Binding-site contacts:
Ligand atom O5 contacts residue GLU221 of chain 1.B at 3.1 Å (salt-bridge).
Ligand atom C6 contacts residue ASP86 of chain 1.B at 3.6 Å.
Ligand atom O3 contacts residue GLN222 of chain 1.B at 3.3 Å (h-bond).
Ligand atom O6 contacts residue ASP86 of chain 1.B at 2.7 Å (salt-bridge).
Ligand atom C6 contacts residue GLN222 of chain 1.B at 3.7 Å.
Ligand atom C2 contacts residue ASP136 of chain 1.B at 3.3 Å.
Ligand atom C6 contacts residue ASP136 of chain 1.B at 3.6 Å.
Ligand atom O2 contacts residue GLY105 of chain 1.B at 3.7 Å.
Ligand atom O4 contacts residue GLY106 of chain 1.B at 3.3 Å (h-bond).
Ligand atom O2 contacts residue ASP136 of chain 1.B at 2.6 Å (salt-bridge).
Ligand atom C4 contacts residue GLN222 of chain 1.B at 3.5 Å.
Ligand atom O4 contacts residue GLU221 of chain 1.B at 3.3 Å (salt-bridge).
Ligand atom O6 contacts residue ALA85 of chain 1.B at 3.6 Å.
Ligand atom O2 contacts residue ASN83 of chain 1.B at 3.2 Å (h-bond).
Ligand atom C4 contacts residue ASP86 of chain 1.B at 3.4 Å.
Ligand atom O4 contacts residue ASN138 of chain 1.B at 3.0 Å (h-bond).
Ligand atom O6 contacts residue GLY220 of chain 1.B at 3.1 Å (h-bond).
Ligand atom C5 contacts residue GLU221 of chain 1.B at 3.4 Å.
Ligand atom O4 contacts residue ASP86 of chain 1.B at 2.5 Å (salt-bridge).
Ligand atom C2 contacts residue ASN83 of chain 1.B at 3.4 Å.
Ligand atom O5 contacts residue SER137 of chain 1.B at 3.8 Å.
Ligand atom C1 contacts residue ASP136 of chain 1.B at 3.7 Å.
Ligand atom C1 contacts residue GLN222 of chain 1.B at 3.6 Å.
Ligand atom C6 contacts residue GLU221 of chain 1.B at 3.2 Å.
Ligand atom O2 contacts residue ALA134 of chain 1.B at 3.4 Å.
Ligand atom O3 contacts residue GLY105 of chain 1.B at 3.8 Å.
Ligand atom C2 contacts residue GLN222 of chain 1.B at 3.4 Å.
Ligand atom O6 contacts residue GLN222 of chain 1.B at 3.1 Å (h-bond).
Ligand atom C6 contacts residue PHE132 of chain 1.B at 3.5 Å (hydrophobic).
Ligand atom O6 contacts residue GLU221 of chain 1.B at 3.1 Å (salt-bridge).
Ligand atom O2 contacts residue SER137 of chain 1.B at 2.8 Å (h-bond).
Ligand atom O4 contacts residue GLN222 of chain 1.B at 2.6 Å (h-bond).
Ligand atom O4 contacts residue ALA134 of chain 1.B at 3.7 Å.
Ligand atom O3 contacts residue PHE132 of chain 1.B at 3.5 Å.
Ligand atom C5 contacts residue PHE132 of chain 1.B at 3.6 Å (hydrophobic).
Ligand atom C4 contacts residue GLY106 of chain 1.B at 3.6 Å.
Ligand atom C3 contacts residue ASN83 of chain 1.B at 3.8 Å.
Ligand atom O3 contacts residue GLY106 of chain 1.B at 2.9 Å (h-bond).
Ligand atom O3 contacts residue ASN83 of chain 1.B at 3.0 Å (h-bond).
Ligand atom O4 contacts residue PHE132 of chain 1.B at 3.2 Å.

Sequence of chain 1.B:
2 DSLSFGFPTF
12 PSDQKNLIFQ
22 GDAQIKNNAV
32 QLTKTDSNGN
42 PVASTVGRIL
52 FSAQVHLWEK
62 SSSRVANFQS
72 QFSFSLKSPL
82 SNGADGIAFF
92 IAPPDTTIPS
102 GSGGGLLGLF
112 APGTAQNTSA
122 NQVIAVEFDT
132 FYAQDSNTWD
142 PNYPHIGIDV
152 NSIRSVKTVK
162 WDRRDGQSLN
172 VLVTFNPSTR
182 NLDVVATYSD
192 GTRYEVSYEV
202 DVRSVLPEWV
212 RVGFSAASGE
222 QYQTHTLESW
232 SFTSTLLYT

A small-molecule ligand and the protein it binds are described below.
Small molecule (SMILES): CO[C@H]1O[C@H](CO[C@H]2O[C@H](CO)[C@@H](O)[C@H](O)[C@@H]2O)[C@@H](O)[C@H](O[C@H]2O[C@H](C)[C@@H](O)[C@H](O)[C@@H]2O)[C@@H]1O